The protein below binds the small molecule below.
Small molecule (SMILES): OC[C@H]1O[C@H](O[C@H]2[C@H](O)[C@@H](O)[C@@H](O)O[C@@H]2CO)[C@H](O)[C@@H](O)[C@@H]1O

Binding-site contacts:
Ligand atom C6 contacts residue TRP341 of chain 1.B at 3.6 Å (hydrophobic).
Ligand atom C6 contacts residue GLU154 of chain 1.B at 3.5 Å.
Ligand atom C1 contacts residue LYS16 of chain 1.B at 3.6 Å.
Ligand atom O6 contacts residue TYR156 of chain 1.B at 2.9 Å (h-bond).
Ligand atom O1 contacts residue ASP15 of chain 1.B at 2.9 Å (salt-bridge).
Ligand atom O6 contacts residue GLU154 of chain 1.B at 2.8 Å (salt-bridge).
Ligand atom C3 contacts residue ASP66 of chain 1.B at 3.7 Å.
Ligand atom C1 contacts residue TYR156 of chain 1.B at 3.6 Å (hydrophobic).
Ligand atom O4 contacts residue ARG67 of chain 1.B at 2.8 Å (salt-bridge).
Ligand atom O1 contacts residue LYS16 of chain 1.B at 3.2 Å (salt-bridge).
Ligand atom O2 contacts residue ASP66 of chain 1.B at 2.7 Å (salt-bridge).
Ligand atom O2 contacts residue GLU112 of chain 1.B at 3.0 Å (salt-bridge).
Ligand atom C2 contacts residue GLU112 of chain 1.B at 3.5 Å.
Ligand atom O4 contacts residue TRP63 of chain 1.B at 4.0 Å.
Ligand atom C2 contacts residue TRP231 of chain 1.B at 4.0 Å (hydrophobic).
Ligand atom O3 contacts residue TRP341 of chain 1.B at 3.8 Å.
Ligand atom C2 contacts residue LYS16 of chain 1.B at 3.7 Å.
Ligand atom O3 contacts residue ALA64 of chain 1.B at 3.4 Å.
Ligand atom O2 contacts residue LYS16 of chain 1.B at 2.7 Å (salt-bridge).
Ligand atom C6 contacts residue PRO155 of chain 1.B at 3.8 Å (hydrophobic).
Ligand atom C3 contacts residue ARG67 of chain 1.B at 4.0 Å.
Ligand atom C3 contacts residue TRP63 of chain 1.B at 3.8 Å (hydrophobic).
Ligand atom O2 contacts residue TRP63 of chain 1.B at 3.3 Å (h-bond).
Ligand atom C2 contacts residue TRP341 of chain 1.B at 4.0 Å (hydrophobic).
Ligand atom C1 contacts residue ASP15 of chain 1.B at 3.5 Å.
Ligand atom O3 contacts residue ARG67 of chain 1.B at 2.9 Å (salt-bridge).
Ligand atom C4 contacts residue TRP341 of chain 1.B at 3.5 Å (hydrophobic).
Ligand atom O5 contacts residue TYR156 of chain 1.B at 3.2 Å.
Ligand atom O4 contacts residue TRP341 of chain 1.B at 3.8 Å.
Ligand atom O3 contacts residue TRP63 of chain 1.B at 3.6 Å.
Ligand atom O2 contacts residue ALA64 of chain 1.B at 3.4 Å.
Ligand atom O6 contacts residue PRO155 of chain 1.B at 3.1 Å.
Ligand atom C6 contacts residue TYR156 of chain 1.B at 3.8 Å (hydrophobic).
Ligand atom O2 contacts residue MET331 of chain 1.B at 3.7 Å.
Ligand atom C1 contacts residue TRP231 of chain 1.B at 3.9 Å (hydrophobic).
Ligand atom C4 contacts residue ARG67 of chain 1.B at 3.8 Å.
Ligand atom O3 contacts residue GLU112 of chain 1.B at 3.7 Å.
Ligand atom O3 contacts residue ASP66 of chain 1.B at 2.8 Å (salt-bridge).
Ligand atom C2 contacts residue ASP66 of chain 1.B at 3.5 Å.
Ligand atom O1 contacts residue ASN13 of chain 1.B at 3.4 Å (h-bond).

Sequence of chain 1.B:
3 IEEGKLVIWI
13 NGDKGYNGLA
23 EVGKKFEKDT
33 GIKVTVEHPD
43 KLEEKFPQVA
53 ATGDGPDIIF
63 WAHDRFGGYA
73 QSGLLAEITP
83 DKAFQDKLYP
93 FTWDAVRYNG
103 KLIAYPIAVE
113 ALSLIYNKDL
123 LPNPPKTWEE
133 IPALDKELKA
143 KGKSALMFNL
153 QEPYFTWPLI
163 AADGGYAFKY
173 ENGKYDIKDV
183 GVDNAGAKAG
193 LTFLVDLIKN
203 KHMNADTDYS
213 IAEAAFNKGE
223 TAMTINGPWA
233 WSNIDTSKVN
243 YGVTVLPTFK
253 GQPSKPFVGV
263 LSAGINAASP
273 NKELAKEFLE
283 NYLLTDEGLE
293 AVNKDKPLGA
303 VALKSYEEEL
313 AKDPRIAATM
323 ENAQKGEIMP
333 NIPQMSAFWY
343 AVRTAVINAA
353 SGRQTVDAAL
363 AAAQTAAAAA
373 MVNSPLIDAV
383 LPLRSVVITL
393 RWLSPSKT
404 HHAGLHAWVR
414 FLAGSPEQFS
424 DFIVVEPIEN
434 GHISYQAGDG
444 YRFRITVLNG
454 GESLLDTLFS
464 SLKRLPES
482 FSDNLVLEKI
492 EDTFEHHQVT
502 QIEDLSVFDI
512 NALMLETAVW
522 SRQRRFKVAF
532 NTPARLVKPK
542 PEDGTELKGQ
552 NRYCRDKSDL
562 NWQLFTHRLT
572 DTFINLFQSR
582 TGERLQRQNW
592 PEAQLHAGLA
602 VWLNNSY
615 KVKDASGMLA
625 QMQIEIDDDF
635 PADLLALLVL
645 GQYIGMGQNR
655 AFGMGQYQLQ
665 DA